Binding-site contacts:
Ligand atom C3 contacts residue ASN279 of chain 1.D at 3.8 Å.
Ligand atom C1 contacts residue ASN279 of chain 1.D at 1.4 Å.
Ligand atom C5 contacts residue ASN279 of chain 1.D at 3.6 Å.
Ligand atom O3 contacts residue GLU278 of chain 1.D at 4.0 Å.
Ligand atom O5 contacts residue LYS555 of chain 1.A at 4.1 Å.
Ligand atom C8 contacts residue THR281 of chain 1.D at 4.2 Å.
Ligand atom O6 contacts residue LYS555 of chain 1.A at 4.0 Å.
Ligand atom C7 contacts residue ASN279 of chain 1.D at 3.8 Å.
Ligand atom N2 contacts residue GLU278 of chain 1.D at 2.9 Å (salt-bridge).
Ligand atom O7 contacts residue THR281 of chain 1.D at 3.8 Å.
Ligand atom C1 contacts residue GLU278 of chain 1.D at 3.9 Å.
Ligand atom C7 contacts residue GLU278 of chain 1.D at 3.8 Å.
Ligand atom C7 contacts residue ASN277 of chain 1.D at 4.2 Å.
Ligand atom C7 contacts residue THR281 of chain 1.D at 4.0 Å.
Ligand atom C2 contacts residue GLU278 of chain 1.D at 3.6 Å.
Ligand atom C2 contacts residue ASN279 of chain 1.D at 2.5 Å.
Ligand atom O7 contacts residue GLU278 of chain 1.D at 4.0 Å.
Ligand atom C4 contacts residue ASN279 of chain 1.D at 4.2 Å.
Ligand atom O7 contacts residue ASN277 of chain 1.D at 3.0 Å (h-bond).
Ligand atom C8 contacts residue ASN279 of chain 1.D at 4.1 Å.
Ligand atom O5 contacts residue ASN279 of chain 1.D at 2.3 Å (h-bond).
Ligand atom N2 contacts residue ASN279 of chain 1.D at 3.0 Å (h-bond).
Ligand atom C6 contacts residue LYS555 of chain 1.A at 4.1 Å.
Ligand atom C3 contacts residue GLU278 of chain 1.D at 3.5 Å.

A protein and the small-molecule ligand that binds it are described below.
Small molecule (SMILES): CC(=O)N[C@H]1[C@H](O[C@H]2[C@H](O)[C@@H](NC(C)=O)CO[C@@H]2CO)O[C@H](CO)[C@@H](O)[C@@H]1O

Sequence of chain 1.A:
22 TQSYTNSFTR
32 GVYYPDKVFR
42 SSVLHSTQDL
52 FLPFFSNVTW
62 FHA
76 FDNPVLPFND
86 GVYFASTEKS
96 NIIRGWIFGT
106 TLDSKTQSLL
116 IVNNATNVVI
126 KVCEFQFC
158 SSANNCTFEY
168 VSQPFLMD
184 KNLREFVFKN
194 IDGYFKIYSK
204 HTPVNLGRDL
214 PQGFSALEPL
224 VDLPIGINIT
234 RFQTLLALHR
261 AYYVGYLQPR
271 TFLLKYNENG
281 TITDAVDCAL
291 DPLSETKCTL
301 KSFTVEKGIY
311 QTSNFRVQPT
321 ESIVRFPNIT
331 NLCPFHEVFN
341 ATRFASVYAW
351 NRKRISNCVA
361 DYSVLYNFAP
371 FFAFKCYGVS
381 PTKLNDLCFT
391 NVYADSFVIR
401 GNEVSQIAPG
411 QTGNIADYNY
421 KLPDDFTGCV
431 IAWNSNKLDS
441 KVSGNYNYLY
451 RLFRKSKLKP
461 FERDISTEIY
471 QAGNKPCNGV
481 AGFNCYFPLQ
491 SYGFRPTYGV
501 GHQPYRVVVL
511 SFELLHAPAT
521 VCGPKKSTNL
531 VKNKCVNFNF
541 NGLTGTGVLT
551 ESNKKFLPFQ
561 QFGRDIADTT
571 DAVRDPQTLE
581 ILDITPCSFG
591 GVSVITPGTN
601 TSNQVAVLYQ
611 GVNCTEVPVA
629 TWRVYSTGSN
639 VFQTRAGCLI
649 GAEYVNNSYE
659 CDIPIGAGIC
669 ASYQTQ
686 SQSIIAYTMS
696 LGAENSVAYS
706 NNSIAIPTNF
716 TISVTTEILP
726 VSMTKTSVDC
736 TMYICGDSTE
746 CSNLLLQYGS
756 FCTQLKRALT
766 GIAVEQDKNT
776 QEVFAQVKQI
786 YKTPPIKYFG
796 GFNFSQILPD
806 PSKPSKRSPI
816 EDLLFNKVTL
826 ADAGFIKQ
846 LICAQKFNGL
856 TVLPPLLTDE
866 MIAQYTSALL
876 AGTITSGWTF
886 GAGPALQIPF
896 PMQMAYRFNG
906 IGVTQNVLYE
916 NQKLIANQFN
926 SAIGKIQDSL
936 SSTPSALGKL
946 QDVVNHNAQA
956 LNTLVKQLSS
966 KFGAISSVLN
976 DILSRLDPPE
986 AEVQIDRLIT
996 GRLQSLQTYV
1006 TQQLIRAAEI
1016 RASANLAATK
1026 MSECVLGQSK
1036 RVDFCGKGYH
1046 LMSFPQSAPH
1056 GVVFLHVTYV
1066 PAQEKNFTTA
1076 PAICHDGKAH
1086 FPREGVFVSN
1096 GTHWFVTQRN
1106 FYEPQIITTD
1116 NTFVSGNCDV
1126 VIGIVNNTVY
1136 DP

Sequence of chain 1.D:
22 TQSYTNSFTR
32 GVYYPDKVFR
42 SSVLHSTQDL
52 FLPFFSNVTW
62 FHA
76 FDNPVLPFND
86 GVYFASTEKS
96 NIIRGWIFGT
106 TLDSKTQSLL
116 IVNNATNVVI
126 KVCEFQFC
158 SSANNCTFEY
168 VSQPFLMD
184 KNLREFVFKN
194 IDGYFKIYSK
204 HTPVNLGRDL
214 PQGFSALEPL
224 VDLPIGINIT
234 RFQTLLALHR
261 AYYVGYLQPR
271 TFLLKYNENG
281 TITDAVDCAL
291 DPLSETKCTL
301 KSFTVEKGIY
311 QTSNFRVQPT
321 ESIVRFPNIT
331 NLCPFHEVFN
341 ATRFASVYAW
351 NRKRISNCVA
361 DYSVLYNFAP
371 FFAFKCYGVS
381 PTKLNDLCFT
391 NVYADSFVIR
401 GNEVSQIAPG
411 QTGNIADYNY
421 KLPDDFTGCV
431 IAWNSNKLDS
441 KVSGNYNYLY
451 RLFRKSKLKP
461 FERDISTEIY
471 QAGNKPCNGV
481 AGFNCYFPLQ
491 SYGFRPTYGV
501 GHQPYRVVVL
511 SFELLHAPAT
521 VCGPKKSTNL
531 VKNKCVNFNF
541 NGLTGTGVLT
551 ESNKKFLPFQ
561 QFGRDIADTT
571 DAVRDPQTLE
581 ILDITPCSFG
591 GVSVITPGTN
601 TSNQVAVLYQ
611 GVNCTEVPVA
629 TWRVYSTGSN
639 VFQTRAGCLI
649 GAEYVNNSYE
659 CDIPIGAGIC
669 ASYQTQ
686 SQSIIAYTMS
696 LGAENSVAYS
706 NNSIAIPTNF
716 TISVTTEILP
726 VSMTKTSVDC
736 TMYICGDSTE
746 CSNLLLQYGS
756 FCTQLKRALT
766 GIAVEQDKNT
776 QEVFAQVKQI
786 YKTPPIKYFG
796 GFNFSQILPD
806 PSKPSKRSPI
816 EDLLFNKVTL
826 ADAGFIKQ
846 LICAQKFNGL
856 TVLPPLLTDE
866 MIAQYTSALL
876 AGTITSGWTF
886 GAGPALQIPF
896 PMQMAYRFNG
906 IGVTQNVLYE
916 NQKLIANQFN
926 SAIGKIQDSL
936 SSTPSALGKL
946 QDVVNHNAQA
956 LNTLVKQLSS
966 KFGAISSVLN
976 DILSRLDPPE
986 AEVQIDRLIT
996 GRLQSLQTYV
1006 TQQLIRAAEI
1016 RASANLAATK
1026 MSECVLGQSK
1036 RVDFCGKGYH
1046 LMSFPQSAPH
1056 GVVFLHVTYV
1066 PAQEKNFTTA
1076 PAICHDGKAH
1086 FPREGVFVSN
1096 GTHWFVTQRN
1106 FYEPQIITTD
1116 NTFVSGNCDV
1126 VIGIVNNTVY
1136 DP